Binding-site contacts:
Ligand atom C2 contacts residue ASN118 of chain 1.B at 2.4 Å.
Ligand atom O7 contacts residue HIS220 of chain 1.B at 3.2 Å (h-bond).
Ligand atom C5 contacts residue THR120 of chain 1.B at 3.4 Å.
Ligand atom C6 contacts residue GLY121 of chain 1.B at 4.4 Å.
Ligand atom C3 contacts residue THR120 of chain 1.B at 4.2 Å.
Ligand atom O7 contacts residue ASN118 of chain 1.B at 3.1 Å (h-bond).
Ligand atom C8 contacts residue LEU161 of chain 1.B at 3.6 Å (hydrophobic).
Ligand atom C1 contacts residue THR120 of chain 1.B at 3.3 Å.
Ligand atom C7 contacts residue LEU161 of chain 1.B at 4.5 Å (hydrophobic).
Ligand atom C8 contacts residue SER158 of chain 1.B at 4.0 Å.
Ligand atom C8 contacts residue HIS220 of chain 1.B at 4.4 Å.
Ligand atom C1 contacts residue ASN118 of chain 1.B at 1.4 Å.
Ligand atom C7 contacts residue HIS220 of chain 1.B at 4.1 Å.
Ligand atom C5 contacts residue ASN118 of chain 1.B at 3.7 Å.
Ligand atom N2 contacts residue THR120 of chain 1.B at 4.2 Å.
Ligand atom C7 contacts residue ILE156 of chain 1.B at 4.3 Å (hydrophobic).
Ligand atom C4 contacts residue ASN118 of chain 1.B at 4.3 Å.
Ligand atom N2 contacts residue ASN118 of chain 1.B at 2.8 Å (h-bond).
Ligand atom O7 contacts residue ILE156 of chain 1.B at 4.2 Å.
Ligand atom C3 contacts residue ASN118 of chain 1.B at 3.8 Å.
Ligand atom C8 contacts residue ASN118 of chain 1.B at 4.2 Å.
Ligand atom C6 contacts residue PRO122 of chain 1.B at 4.3 Å (hydrophobic).
Ligand atom C6 contacts residue THR120 of chain 1.B at 3.5 Å.
Ligand atom O5 contacts residue ASN118 of chain 1.B at 2.4 Å (h-bond).
Ligand atom C2 contacts residue THR120 of chain 1.B at 4.1 Å.
Ligand atom C7 contacts residue ASN118 of chain 1.B at 3.1 Å.
Ligand atom O5 contacts residue THR120 of chain 1.B at 3.4 Å (h-bond).
Ligand atom C8 contacts residue ILE156 of chain 1.B at 3.9 Å (hydrophobic).

Sequence of chain 1.B:
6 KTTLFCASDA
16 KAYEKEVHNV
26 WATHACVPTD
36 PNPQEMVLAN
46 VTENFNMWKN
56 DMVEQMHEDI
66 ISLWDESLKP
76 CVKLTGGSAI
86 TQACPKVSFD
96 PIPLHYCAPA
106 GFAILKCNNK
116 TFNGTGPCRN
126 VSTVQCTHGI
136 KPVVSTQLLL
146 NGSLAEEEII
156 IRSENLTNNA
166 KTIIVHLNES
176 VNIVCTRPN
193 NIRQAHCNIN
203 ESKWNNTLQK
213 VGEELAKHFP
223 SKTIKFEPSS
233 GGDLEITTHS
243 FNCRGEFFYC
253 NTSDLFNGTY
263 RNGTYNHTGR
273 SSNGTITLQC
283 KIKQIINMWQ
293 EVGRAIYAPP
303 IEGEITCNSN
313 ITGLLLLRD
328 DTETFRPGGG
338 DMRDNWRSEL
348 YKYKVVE

The protein below binds the small molecule below.
Small molecule (SMILES): CC(=O)N[C@@H]1[C@@H](O)[C@H](O)[C@@H](CO)O[C@H]1O